Binding-site contacts:
Ligand atom C9 contacts residue THR134 of chain 1.B at 4.4 Å.
Ligand atom C18 contacts residue ILE131 of chain 1.B at 3.7 Å (hydrophobic).
Ligand atom C15 contacts residue ILE131 of chain 1.B at 4.1 Å (hydrophobic).
Ligand atom C24 contacts residue ARG127 of chain 1.B at 3.8 Å.
Ligand atom C12 contacts residue ILE131 of chain 1.B at 4.3 Å (hydrophobic).
Ligand atom C24 contacts residue VAL130 of chain 1.B at 4.0 Å (hydrophobic).
Ligand atom C30 contacts residue ARG127 of chain 1.B at 4.2 Å.
Ligand atom C27 contacts residue VAL130 of chain 1.B at 3.9 Å (hydrophobic).

A protein and the small-molecule ligand that binds it are described below.
Small molecule (SMILES): CCCCCCCCCC(=O)N(CCO)C[C@@H](O)[C@@H](O)[C@@H](O)[C@@H](O)CO

Sequence of chain 1.B:
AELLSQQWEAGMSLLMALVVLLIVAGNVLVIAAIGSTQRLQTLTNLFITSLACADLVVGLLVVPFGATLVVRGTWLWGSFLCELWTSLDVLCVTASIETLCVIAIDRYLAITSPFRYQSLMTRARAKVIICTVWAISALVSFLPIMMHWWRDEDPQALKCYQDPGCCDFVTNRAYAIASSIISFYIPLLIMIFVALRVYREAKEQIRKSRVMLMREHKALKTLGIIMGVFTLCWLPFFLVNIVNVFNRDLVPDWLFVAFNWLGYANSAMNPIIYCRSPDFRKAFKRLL